Sequence of chain 36.B:
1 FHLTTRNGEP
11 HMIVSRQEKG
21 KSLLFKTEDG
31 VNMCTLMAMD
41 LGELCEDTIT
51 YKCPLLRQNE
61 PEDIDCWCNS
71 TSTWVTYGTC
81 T

A small-molecule ligand and the protein it binds are described below.
Small molecule (SMILES): OC[C@H]1O[C@@H](O)[C@@H](O)[C@@H](O)[C@@H]1O

Binding-site contacts:
Ligand atom C2 contacts residue BMA1 of chain 36.P at 3.2 Å.
Ligand atom O3 contacts residue BMA1 of chain 36.P at 1.1 Å.
Ligand atom C3 contacts residue NAG1 of chain 36.N at 4.1 Å.
Ligand atom C2 contacts residue NAG1 of chain 36.N at 2.9 Å.
Ligand atom C3 contacts residue BMA1 of chain 36.P at 2.5 Å.
Ligand atom C4 contacts residue BMA1 of chain 36.P at 3.6 Å.
Ligand atom O5 contacts residue NAG1 of chain 36.N at 2.5 Å (h-bond).
Ligand atom C5 contacts residue NAG1 of chain 36.N at 3.8 Å.
Ligand atom O6 contacts residue NAG1 of chain 36.N at 4.5 Å.
Ligand atom O2 contacts residue BMA1 of chain 36.P at 3.0 Å (h-bond).
Ligand atom O2 contacts residue HIS2 of chain 36.B at 3.4 Å (h-bond).
Ligand atom C1 contacts residue NAG1 of chain 36.N at 1.7 Å.
Ligand atom O2 contacts residue NAG1 of chain 36.N at 3.4 Å (h-bond).
Ligand atom C2 contacts residue HIS2 of chain 36.B at 4.5 Å.
Ligand atom O4 contacts residue BMA1 of chain 36.P at 4.0 Å.